A small-molecule ligand and the protein it binds are described below.
Small molecule (SMILES): OC[C@H]1O[C@H](O[C@H]2[C@H](O)[C@@H](O)[C@@H](O)O[C@@H]2CO)[C@H](O)[C@@H](O)[C@@H]1O

Sequence of chain 1.A:
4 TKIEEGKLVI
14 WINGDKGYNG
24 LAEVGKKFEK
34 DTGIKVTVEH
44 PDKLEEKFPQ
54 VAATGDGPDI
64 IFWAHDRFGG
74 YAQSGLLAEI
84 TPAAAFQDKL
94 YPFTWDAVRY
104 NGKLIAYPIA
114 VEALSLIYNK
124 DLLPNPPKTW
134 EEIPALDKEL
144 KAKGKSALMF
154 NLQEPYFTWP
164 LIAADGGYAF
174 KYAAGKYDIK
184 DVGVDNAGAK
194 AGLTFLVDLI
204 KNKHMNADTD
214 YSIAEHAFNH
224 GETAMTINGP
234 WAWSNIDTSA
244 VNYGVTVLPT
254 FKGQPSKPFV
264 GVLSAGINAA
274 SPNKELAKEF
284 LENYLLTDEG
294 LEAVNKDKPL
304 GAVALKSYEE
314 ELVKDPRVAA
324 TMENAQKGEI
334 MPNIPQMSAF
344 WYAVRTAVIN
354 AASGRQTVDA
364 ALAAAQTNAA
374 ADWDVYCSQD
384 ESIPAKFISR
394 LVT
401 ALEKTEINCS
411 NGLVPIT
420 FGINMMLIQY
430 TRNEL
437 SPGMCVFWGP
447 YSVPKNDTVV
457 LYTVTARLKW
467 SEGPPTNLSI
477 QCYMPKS

Binding-site contacts:
Ligand atom C3 contacts residue TRP66 of chain 1.A at 3.8 Å (hydrophobic).
Ligand atom O2 contacts residue ALA67 of chain 1.A at 3.5 Å.
Ligand atom O6 contacts residue GLU157 of chain 1.A at 3.5 Å (salt-bridge).
Ligand atom O1 contacts residue ASN16 of chain 1.A at 3.1 Å (h-bond).
Ligand atom O3 contacts residue ALA67 of chain 1.A at 3.3 Å.
Ligand atom C4 contacts residue ARG70 of chain 1.A at 3.8 Å.
Ligand atom C6 contacts residue TYR159 of chain 1.A at 4.1 Å (hydrophobic).
Ligand atom O3 contacts residue TRP66 of chain 1.A at 3.6 Å.
Ligand atom O2 contacts residue ASP69 of chain 1.A at 3.0 Å (salt-bridge).
Ligand atom C3 contacts residue ASP69 of chain 1.A at 3.2 Å.
Ligand atom C1 contacts residue TYR159 of chain 1.A at 3.7 Å (hydrophobic).
Ligand atom C2 contacts residue LYS19 of chain 1.A at 3.8 Å.
Ligand atom O2 contacts residue MET334 of chain 1.A at 4.0 Å.
Ligand atom C2 contacts residue ASP69 of chain 1.A at 3.0 Å.
Ligand atom C1 contacts residue ASP18 of chain 1.A at 3.5 Å.
Ligand atom O3 contacts residue ASP69 of chain 1.A at 2.5 Å (salt-bridge).
Ligand atom C6 contacts residue GLU157 of chain 1.A at 3.7 Å.
Ligand atom O2 contacts residue LYS19 of chain 1.A at 2.7 Å (salt-bridge).
Ligand atom O1 contacts residue LYS19 of chain 1.A at 3.8 Å.
Ligand atom C1 contacts residue TRP234 of chain 1.A at 3.8 Å (hydrophobic).
Ligand atom O5 contacts residue ASP18 of chain 1.A at 4.0 Å.
Ligand atom C2 contacts residue TRP234 of chain 1.A at 4.0 Å (hydrophobic).
Ligand atom C1 contacts residue LYS19 of chain 1.A at 3.9 Å.
Ligand atom C3 contacts residue ARG70 of chain 1.A at 3.9 Å.
Ligand atom O3 contacts residue GLU115 of chain 1.A at 3.8 Å.
Ligand atom C4 contacts residue TRP344 of chain 1.A at 3.7 Å (hydrophobic).
Ligand atom O6 contacts residue TYR159 of chain 1.A at 3.1 Å (h-bond).
Ligand atom O3 contacts residue TRP344 of chain 1.A at 4.0 Å.
Ligand atom O2 contacts residue TRP66 of chain 1.A at 3.5 Å (h-bond).
Ligand atom C6 contacts residue TRP344 of chain 1.A at 4.1 Å (hydrophobic).
Ligand atom O5 contacts residue TRP234 of chain 1.A at 4.0 Å.
Ligand atom O6 contacts residue PHE160 of chain 1.A at 3.9 Å.
Ligand atom O5 contacts residue TYR159 of chain 1.A at 3.4 Å.
Ligand atom O4 contacts residue ARG70 of chain 1.A at 2.6 Å (salt-bridge).
Ligand atom O1 contacts residue ASP18 of chain 1.A at 3.1 Å (salt-bridge).
Ligand atom O2 contacts residue GLU115 of chain 1.A at 2.4 Å (salt-bridge).
Ligand atom O3 contacts residue ARG70 of chain 1.A at 2.8 Å (salt-bridge).
Ligand atom C2 contacts residue GLU115 of chain 1.A at 3.1 Å.
Ligand atom C6 contacts residue ARG348 of chain 1.A at 3.7 Å.
Ligand atom O6 contacts residue PRO158 of chain 1.A at 3.5 Å.